Sequence of chain 1.C:
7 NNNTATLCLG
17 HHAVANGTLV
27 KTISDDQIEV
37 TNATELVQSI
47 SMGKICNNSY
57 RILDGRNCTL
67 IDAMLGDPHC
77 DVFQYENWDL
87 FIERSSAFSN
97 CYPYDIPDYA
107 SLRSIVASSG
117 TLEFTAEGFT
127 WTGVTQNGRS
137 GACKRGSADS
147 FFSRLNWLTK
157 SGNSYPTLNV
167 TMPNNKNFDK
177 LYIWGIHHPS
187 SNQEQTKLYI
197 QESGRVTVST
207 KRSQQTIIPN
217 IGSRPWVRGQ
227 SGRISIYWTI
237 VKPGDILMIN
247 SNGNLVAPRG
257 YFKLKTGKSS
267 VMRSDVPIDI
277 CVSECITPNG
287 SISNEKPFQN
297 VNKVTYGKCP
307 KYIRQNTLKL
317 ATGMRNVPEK

A protein and the small-molecule ligand that binds it are described below.
Small molecule (SMILES): CC(=O)N[C@H]1[C@H](O[C@H]2[C@H](O)[C@@H](NC(C)=O)CO[C@@H]2CO)O[C@H](CO)[C@@H](O)[C@@H]1O

Binding-site contacts:
Ligand atom C5 contacts residue ASN53 of chain 1.C at 3.6 Å.
Ligand atom C5 contacts residue ILE276 of chain 1.C at 4.4 Å (hydrophobic).
Ligand atom N2 contacts residue ASN53 of chain 1.C at 2.9 Å (h-bond).
Ligand atom O5 contacts residue ASP275 of chain 1.C at 4.4 Å.
Ligand atom C1 contacts residue ASN53 of chain 1.C at 1.4 Å.
Ligand atom C6 contacts residue ASP275 of chain 1.C at 3.4 Å.
Ligand atom C8 contacts residue ASN53 of chain 1.C at 3.9 Å.
Ligand atom C6 contacts residue ILE274 of chain 1.C at 3.9 Å (hydrophobic).
Ligand atom C7 contacts residue ASN53 of chain 1.C at 3.1 Å.
Ligand atom O6 contacts residue ILE274 of chain 1.C at 4.2 Å.
Ligand atom C5 contacts residue ASP275 of chain 1.C at 4.3 Å.
Ligand atom O7 contacts residue ILE276 of chain 1.C at 4.4 Å.
Ligand atom C3 contacts residue ASN53 of chain 1.C at 3.8 Å.
Ligand atom O7 contacts residue ILE58 of chain 1.C at 4.1 Å.
Ligand atom C7 contacts residue ASP275 of chain 1.C at 4.4 Å.
Ligand atom O5 contacts residue ILE274 of chain 1.C at 4.5 Å.
Ligand atom C2 contacts residue ASN53 of chain 1.C at 2.5 Å.
Ligand atom C4 contacts residue ASN53 of chain 1.C at 4.3 Å.
Ligand atom O7 contacts residue ASN53 of chain 1.C at 3.0 Å (h-bond).
Ligand atom C1 contacts residue ILE276 of chain 1.C at 4.3 Å (hydrophobic).
Ligand atom O6 contacts residue ASP275 of chain 1.C at 4.4 Å.
Ligand atom C8 contacts residue ASP275 of chain 1.C at 3.6 Å.
Ligand atom O5 contacts residue ASN53 of chain 1.C at 2.4 Å (h-bond).